Sequence of chain 1.C:
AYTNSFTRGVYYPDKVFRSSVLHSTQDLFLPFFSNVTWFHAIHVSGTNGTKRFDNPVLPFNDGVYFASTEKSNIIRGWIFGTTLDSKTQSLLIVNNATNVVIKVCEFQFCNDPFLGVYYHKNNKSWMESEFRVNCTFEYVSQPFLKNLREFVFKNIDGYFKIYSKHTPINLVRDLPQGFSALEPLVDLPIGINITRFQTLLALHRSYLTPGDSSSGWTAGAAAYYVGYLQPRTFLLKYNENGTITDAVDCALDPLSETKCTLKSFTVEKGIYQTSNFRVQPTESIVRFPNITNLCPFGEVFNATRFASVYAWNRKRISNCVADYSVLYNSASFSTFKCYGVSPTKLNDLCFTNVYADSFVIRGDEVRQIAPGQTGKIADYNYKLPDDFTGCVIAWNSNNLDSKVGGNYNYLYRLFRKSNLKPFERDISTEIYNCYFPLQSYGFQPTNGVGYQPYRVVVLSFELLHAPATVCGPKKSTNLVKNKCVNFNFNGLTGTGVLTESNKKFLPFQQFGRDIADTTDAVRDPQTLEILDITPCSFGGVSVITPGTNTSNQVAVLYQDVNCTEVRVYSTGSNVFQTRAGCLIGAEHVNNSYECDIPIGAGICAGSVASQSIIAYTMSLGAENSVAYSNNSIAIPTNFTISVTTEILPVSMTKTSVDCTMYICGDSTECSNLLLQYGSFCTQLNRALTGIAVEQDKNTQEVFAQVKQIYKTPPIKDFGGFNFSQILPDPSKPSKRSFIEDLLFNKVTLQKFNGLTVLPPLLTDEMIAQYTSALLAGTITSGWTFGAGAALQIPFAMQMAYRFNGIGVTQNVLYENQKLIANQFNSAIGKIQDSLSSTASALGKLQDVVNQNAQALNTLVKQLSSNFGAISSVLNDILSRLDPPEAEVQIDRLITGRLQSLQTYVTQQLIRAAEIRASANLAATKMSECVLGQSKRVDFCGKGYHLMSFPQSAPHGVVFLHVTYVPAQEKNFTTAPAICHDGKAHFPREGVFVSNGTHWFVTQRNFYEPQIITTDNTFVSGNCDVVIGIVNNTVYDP

Binding-site contacts:
Ligand atom C1 contacts residue ASN269 of chain 1.A at 1.4 Å.
Ligand atom C7 contacts residue ASN269 of chain 1.A at 3.4 Å.
Ligand atom C3 contacts residue ASN269 of chain 1.A at 3.8 Å.
Ligand atom O5 contacts residue LYS545 of chain 1.C at 3.2 Å.
Ligand atom C4 contacts residue ASN269 of chain 1.A at 4.1 Å.
Ligand atom C7 contacts residue THR271 of chain 1.A at 4.3 Å.
Ligand atom N2 contacts residue THR271 of chain 1.A at 4.1 Å.
Ligand atom O7 contacts residue ASN267 of chain 1.A at 3.8 Å.
Ligand atom C6 contacts residue LYS545 of chain 1.C at 3.2 Å.
Ligand atom N2 contacts residue ASN269 of chain 1.A at 3.2 Å (h-bond).
Ligand atom O7 contacts residue THR271 of chain 1.A at 3.9 Å.
Ligand atom O6 contacts residue LYS545 of chain 1.C at 3.9 Å.
Ligand atom O7 contacts residue ASN269 of chain 1.A at 3.7 Å.
Ligand atom C8 contacts residue ASN269 of chain 1.A at 3.9 Å.
Ligand atom C5 contacts residue ASN269 of chain 1.A at 3.6 Å.
Ligand atom O5 contacts residue ASN269 of chain 1.A at 2.3 Å (h-bond).
Ligand atom C5 contacts residue LYS545 of chain 1.C at 3.9 Å.
Ligand atom C1 contacts residue LYS545 of chain 1.C at 3.7 Å.
Ligand atom C2 contacts residue ASN269 of chain 1.A at 2.5 Å.

A protein and the small-molecule ligand that binds it are described below.
Small molecule (SMILES): CC(=O)N[C@@H]1[C@@H](O)[C@H](O)[C@@H](CO)O[C@H]1O

Sequence of chain 1.A:
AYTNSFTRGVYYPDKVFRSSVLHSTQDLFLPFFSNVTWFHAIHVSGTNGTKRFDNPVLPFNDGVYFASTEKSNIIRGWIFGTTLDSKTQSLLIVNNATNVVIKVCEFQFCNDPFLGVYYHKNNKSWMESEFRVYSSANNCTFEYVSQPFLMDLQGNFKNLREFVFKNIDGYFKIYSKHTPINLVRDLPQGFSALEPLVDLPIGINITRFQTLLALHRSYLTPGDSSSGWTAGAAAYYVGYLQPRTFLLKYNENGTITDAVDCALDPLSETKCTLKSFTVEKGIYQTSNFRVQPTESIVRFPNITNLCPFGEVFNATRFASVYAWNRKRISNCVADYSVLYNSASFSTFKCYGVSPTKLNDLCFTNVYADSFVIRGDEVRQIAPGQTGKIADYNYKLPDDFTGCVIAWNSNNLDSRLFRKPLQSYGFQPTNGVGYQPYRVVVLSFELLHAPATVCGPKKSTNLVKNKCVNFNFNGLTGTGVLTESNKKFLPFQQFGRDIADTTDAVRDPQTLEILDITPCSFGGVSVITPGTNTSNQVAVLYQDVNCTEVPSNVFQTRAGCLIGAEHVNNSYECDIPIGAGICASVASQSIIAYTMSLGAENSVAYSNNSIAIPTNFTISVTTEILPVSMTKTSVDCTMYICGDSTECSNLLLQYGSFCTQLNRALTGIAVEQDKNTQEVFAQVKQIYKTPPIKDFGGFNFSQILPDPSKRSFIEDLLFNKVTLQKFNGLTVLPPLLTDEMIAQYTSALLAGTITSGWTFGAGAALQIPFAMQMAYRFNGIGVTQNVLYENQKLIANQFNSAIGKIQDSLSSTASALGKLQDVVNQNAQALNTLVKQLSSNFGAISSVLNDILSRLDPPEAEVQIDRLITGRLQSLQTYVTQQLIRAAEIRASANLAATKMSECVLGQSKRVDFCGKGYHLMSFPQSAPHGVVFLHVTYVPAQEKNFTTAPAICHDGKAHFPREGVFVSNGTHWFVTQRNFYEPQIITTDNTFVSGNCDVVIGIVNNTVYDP